Binding-site contacts:
Ligand atom C26 contacts residue SER202 of chain 1.A at 3.4 Å.
Ligand atom C9 contacts residue LEU206 of chain 1.A at 4.5 Å (hydrophobic).
Ligand atom C6 contacts residue ARG210 of chain 1.A at 4.4 Å.
Ligand atom C24 contacts residue TYR205 of chain 1.A at 4.2 Å (hydrophobic).
Ligand atom C7 contacts residue ILE209 of chain 1.A at 3.9 Å (hydrophobic).
Ligand atom C15 contacts residue TYR205 of chain 1.A at 4.0 Å (hydrophobic).
Ligand atom C7 contacts residue LEU206 of chain 1.A at 4.2 Å (hydrophobic).
Ligand atom C16 contacts residue TYR205 of chain 1.A at 3.7 Å (hydrophobic).
Ligand atom C12 contacts residue LEU206 of chain 1.A at 4.2 Å (hydrophobic).
Ligand atom C6 contacts residue ILE209 of chain 1.A at 4.3 Å (hydrophobic).
Ligand atom C14 contacts residue LEU206 of chain 1.A at 4.2 Å (hydrophobic).

Sequence of chain 1.A:
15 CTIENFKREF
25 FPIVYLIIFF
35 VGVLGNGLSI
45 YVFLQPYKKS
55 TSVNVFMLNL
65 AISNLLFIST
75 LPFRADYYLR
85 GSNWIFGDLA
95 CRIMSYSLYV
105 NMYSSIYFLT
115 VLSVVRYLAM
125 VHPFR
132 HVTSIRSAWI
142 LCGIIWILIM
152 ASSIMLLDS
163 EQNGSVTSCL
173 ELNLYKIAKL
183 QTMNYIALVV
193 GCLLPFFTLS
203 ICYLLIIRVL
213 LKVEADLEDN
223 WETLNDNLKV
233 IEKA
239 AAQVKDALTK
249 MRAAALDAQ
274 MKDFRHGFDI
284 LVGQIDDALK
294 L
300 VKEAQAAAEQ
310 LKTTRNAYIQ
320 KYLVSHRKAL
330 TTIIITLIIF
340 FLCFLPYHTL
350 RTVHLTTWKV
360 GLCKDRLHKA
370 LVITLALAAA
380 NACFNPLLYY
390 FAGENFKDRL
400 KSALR

This protein binds this small molecule.
Small molecule (SMILES): CC(C)CCC[C@@H](C)[C@H]1CC[C@H]2[C@@H]3CC=C4C[C@@H](O)CC[C@]4(C)[C@H]3CC[C@]12C